Binding-site contacts:
Ligand atom N contacts residue HIS204 of chain 1.B at 3.0 Å (h-bond).
Ligand atom C19 contacts residue MET207 of chain 1.B at 3.8 Å (hydrophobic).
Ligand atom C14 contacts residue TYR126 of chain 1.B at 3.8 Å (hydrophobic).
Ligand atom O5 contacts residue MET207 of chain 1.B at 3.3 Å.
Ligand atom C contacts residue TRP226 of chain 1.B at 3.6 Å (hydrophobic).
Ligand atom C6 contacts residue PHE86 of chain 1.B at 3.4 Å (hydrophobic).
Ligand atom C17 contacts residue HIS51 of chain 1.B at 3.7 Å.
Ligand atom C19 contacts residue PHE86 of chain 1.B at 3.8 Å (hydrophobic).
Ligand atom C25 contacts residue MET207 of chain 1.B at 3.1 Å (hydrophobic).
Ligand atom C6 contacts residue HIS204 of chain 1.B at 3.5 Å.
Ligand atom O3 contacts residue TYR118 of chain 1.B at 2.7 Å (h-bond).
Ligand atom O contacts residue MET85 of chain 1.B at 3.4 Å.
Ligand atom C5 contacts residue HIS204 of chain 1.B at 3.7 Å.
Ligand atom C10 contacts residue LEU44 of chain 1.B at 3.5 Å (hydrophobic).
Ligand atom O2 contacts residue MET207 of chain 1.B at 2.9 Å (h-bond).
Ligand atom C9 contacts residue SER89 of chain 1.B at 3.7 Å.
Ligand atom C2 contacts residue TRP226 of chain 1.B at 3.8 Å (hydrophobic).
Ligand atom C1 contacts residue TRP226 of chain 1.B at 3.4 Å (hydrophobic).
Ligand atom N2 contacts residue MET207 of chain 1.B at 3.3 Å (h-bond).
Ligand atom N1 contacts residue HIS51 of chain 1.B at 3.1 Å (h-bond).
Ligand atom C10 contacts residue HIS51 of chain 1.B at 3.7 Å.
Ligand atom C14 contacts residue SER89 of chain 1.B at 3.7 Å.
Ligand atom O5 contacts residue TRP211 of chain 1.B at 3.6 Å.
Ligand atom N2 contacts residue PHE86 of chain 1.B at 3.6 Å.
Ligand atom C20 contacts residue MET207 of chain 1.B at 3.7 Å (hydrophobic).
Ligand atom C25 contacts residue TRP211 of chain 1.B at 3.6 Å (hydrophobic).
Ligand atom C13 contacts residue TYR126 of chain 1.B at 3.8 Å (hydrophobic).
Ligand atom C25 contacts residue PHE41 of chain 1.B at 3.3 Å (hydrophobic).
Ligand atom C5 contacts residue TRP226 of chain 1.B at 3.8 Å (hydrophobic).
Ligand atom C8 contacts residue SER89 of chain 1.B at 3.5 Å.
Ligand atom C25 contacts residue ILE114 of chain 1.B at 3.4 Å (hydrophobic).
Ligand atom O2 contacts residue PHE86 of chain 1.B at 3.0 Å.
Ligand atom C17 contacts residue MET47 of chain 1.B at 3.6 Å (hydrophobic).
Ligand atom C8 contacts residue HIS51 of chain 1.B at 3.8 Å.
Ligand atom C15 contacts residue SER89 of chain 1.B at 3.2 Å.
Ligand atom N contacts residue TRP226 of chain 1.B at 3.4 Å.
Ligand atom C contacts residue HIS204 of chain 1.B at 3.8 Å.
Ligand atom C1 contacts residue HIS204 of chain 1.B at 3.8 Å.
Ligand atom C21 contacts residue MET122 of chain 1.B at 3.8 Å (hydrophobic).
Ligand atom C9 contacts residue HIS51 of chain 1.B at 3.8 Å.

This small molecule binds to this protein.
Small molecule (SMILES): COC(=O)c1c(C)nc(C)c(C(=O)OCCN(C)Cc2ccccc2)c1-c1cccc([N+](=O)[O-])c1

Sequence of chain 1.B:
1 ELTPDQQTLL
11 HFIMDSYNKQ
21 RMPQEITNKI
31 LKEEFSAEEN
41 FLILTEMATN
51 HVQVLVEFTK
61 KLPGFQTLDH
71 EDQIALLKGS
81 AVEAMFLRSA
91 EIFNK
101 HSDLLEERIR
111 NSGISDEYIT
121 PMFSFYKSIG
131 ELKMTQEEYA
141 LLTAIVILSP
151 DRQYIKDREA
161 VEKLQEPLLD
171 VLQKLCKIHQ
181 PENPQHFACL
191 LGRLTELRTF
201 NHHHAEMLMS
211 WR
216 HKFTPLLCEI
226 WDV